Binding-site contacts:
Ligand atom O7 contacts residue ASN154 of chain 2.A at 3.8 Å.
Ligand atom C4 contacts residue ASN154 of chain 2.A at 4.2 Å.
Ligand atom C6 contacts residue LYS3 of chain 2.A at 3.7 Å.
Ligand atom C5 contacts residue LYS3 of chain 2.A at 3.6 Å.
Ligand atom C1 contacts residue LYS3 of chain 2.A at 3.9 Å.
Ligand atom C3 contacts residue ASN154 of chain 2.A at 3.8 Å.
Ligand atom C1 contacts residue ASN154 of chain 2.A at 1.5 Å.
Ligand atom O5 contacts residue LYS3 of chain 2.A at 3.4 Å (salt-bridge).
Ligand atom O5 contacts residue ASN154 of chain 2.A at 2.4 Å (h-bond).
Ligand atom C7 contacts residue ASN154 of chain 2.A at 3.5 Å.
Ligand atom C2 contacts residue ASN154 of chain 2.A at 2.5 Å.
Ligand atom N2 contacts residue ASN154 of chain 2.A at 2.9 Å (h-bond).
Ligand atom C5 contacts residue ASN154 of chain 2.A at 3.7 Å.

Sequence of chain 2.A:
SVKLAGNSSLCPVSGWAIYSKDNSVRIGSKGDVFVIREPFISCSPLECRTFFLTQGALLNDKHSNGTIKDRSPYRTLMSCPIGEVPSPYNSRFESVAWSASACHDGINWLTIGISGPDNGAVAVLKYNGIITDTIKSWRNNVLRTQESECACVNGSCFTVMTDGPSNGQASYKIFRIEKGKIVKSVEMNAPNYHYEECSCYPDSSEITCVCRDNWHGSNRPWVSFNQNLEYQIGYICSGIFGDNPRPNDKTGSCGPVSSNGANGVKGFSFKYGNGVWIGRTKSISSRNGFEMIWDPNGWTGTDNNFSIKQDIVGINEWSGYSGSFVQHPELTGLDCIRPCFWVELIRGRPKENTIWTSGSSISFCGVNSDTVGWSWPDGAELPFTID

The protein below binds the small molecule below.
Small molecule (SMILES): CC(=O)N[C@@H]1[C@@H](O)[C@H](O)[C@@H](CO)O[C@H]1O